Binding-site contacts:
Ligand atom N1 contacts residue NDP1 of chain 1.E at 3.3 Å (h-bond).
Ligand atom NAI contacts residue ILE109 of chain 1.B at 2.8 Å (h-bond).
Ligand atom NAI contacts residue TYR115 of chain 1.B at 3.2 Å (h-bond).
Ligand atom C6 contacts residue ILE109 of chain 1.B at 3.9 Å (hydrophobic).
Ligand atom C6 contacts residue NDP1 of chain 1.E at 3.4 Å.
Ligand atom N3 contacts residue GLU29 of chain 1.B at 2.8 Å (salt-bridge).
Ligand atom C6 contacts residue PHE33 of chain 1.B at 3.5 Å (hydrophobic).
Ligand atom C2 contacts residue NDP1 of chain 1.E at 3.7 Å.
Ligand atom NAG contacts residue ALA8 of chain 1.B at 3.5 Å (h-bond).
Ligand atom CAJ contacts residue ILE109 of chain 1.B at 3.9 Å (hydrophobic).
Ligand atom C5 contacts residue NDP1 of chain 1.E at 3.8 Å.
Ligand atom CBC contacts residue PHE63 of chain 1.B at 3.7 Å (hydrophobic).
Ligand atom C4 contacts residue PHE33 of chain 1.B at 3.9 Å (hydrophobic).
Ligand atom CAK contacts residue NDP1 of chain 1.E at 3.9 Å.
Ligand atom N1 contacts residue ILE6 of chain 1.B at 3.3 Å (h-bond).
Ligand atom CBC contacts residue LEU66 of chain 1.B at 3.8 Å (hydrophobic).
Ligand atom N1 contacts residue PHE33 of chain 1.B at 3.9 Å.
Ligand atom OBB contacts residue LEU66 of chain 1.B at 3.5 Å.
Ligand atom NAG contacts residue VAL7 of chain 1.B at 3.4 Å.
Ligand atom NAG contacts residue GLU29 of chain 1.B at 2.7 Å (salt-bridge).
Ligand atom CAJ contacts residue NDP1 of chain 1.E at 3.7 Å.
Ligand atom CAU contacts residue ILE30 of chain 1.B at 3.7 Å (hydrophobic).
Ligand atom CAW contacts residue LEU66 of chain 1.B at 3.7 Å (hydrophobic).
Ligand atom NAI contacts residue PHE33 of chain 1.B at 3.7 Å.
Ligand atom CAJ contacts residue PHE33 of chain 1.B at 3.9 Å (hydrophobic).
Ligand atom CAH contacts residue GLU29 of chain 1.B at 3.9 Å.
Ligand atom C5 contacts residue PHE33 of chain 1.B at 3.6 Å (hydrophobic).
Ligand atom OBB contacts residue PHE63 of chain 1.B at 3.3 Å.
Ligand atom C6 contacts residue ILE6 of chain 1.B at 3.6 Å (hydrophobic).
Ligand atom C2 contacts residue ALA8 of chain 1.B at 3.9 Å (hydrophobic).
Ligand atom NAG contacts residue THR130 of chain 1.B at 3.7 Å.
Ligand atom NAI contacts residue NDP1 of chain 1.E at 3.8 Å.
Ligand atom NAG contacts residue ILE6 of chain 1.B at 3.7 Å.
Ligand atom N1 contacts residue VAL7 of chain 1.B at 3.5 Å.
Ligand atom C4 contacts residue GLU29 of chain 1.B at 3.8 Å.
Ligand atom CAY contacts residue PHE33 of chain 1.B at 3.7 Å (hydrophobic).
Ligand atom C2 contacts residue GLU29 of chain 1.B at 3.5 Å.
Ligand atom CAX contacts residue LEU66 of chain 1.B at 3.9 Å (hydrophobic).
Ligand atom CAK contacts residue ILE109 of chain 1.B at 3.9 Å (hydrophobic).
Ligand atom NAI contacts residue ILE6 of chain 1.B at 3.1 Å (h-bond).

The small molecule below binds the protein below.
Small molecule (SMILES): CCc1nc(N)nc(N)c1C#CCc1cc(OC)cc(-c2ccc3c(c2)OCO3)c1

Sequence of chain 1.B:
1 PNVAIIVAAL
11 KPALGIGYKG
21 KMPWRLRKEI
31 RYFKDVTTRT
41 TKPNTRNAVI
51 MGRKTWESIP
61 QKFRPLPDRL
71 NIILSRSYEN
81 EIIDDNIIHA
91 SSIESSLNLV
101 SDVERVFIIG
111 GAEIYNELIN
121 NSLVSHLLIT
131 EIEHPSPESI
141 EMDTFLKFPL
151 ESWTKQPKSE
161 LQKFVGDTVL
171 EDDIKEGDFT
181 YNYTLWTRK